Sequence of chain 2.A:
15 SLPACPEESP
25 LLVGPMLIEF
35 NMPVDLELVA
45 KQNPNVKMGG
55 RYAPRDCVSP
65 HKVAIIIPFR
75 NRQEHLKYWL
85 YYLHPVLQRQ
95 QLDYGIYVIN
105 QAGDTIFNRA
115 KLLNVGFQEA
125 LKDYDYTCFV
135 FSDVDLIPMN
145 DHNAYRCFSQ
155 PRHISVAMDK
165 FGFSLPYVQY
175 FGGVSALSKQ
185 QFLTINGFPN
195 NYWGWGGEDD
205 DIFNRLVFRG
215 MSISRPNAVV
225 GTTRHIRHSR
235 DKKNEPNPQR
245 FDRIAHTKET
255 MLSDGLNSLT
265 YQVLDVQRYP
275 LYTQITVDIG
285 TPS

This protein binds this small molecule.
Small molecule (SMILES): CC(=O)N[C@H]1[C@H](OC[C@H]2O[C@@H](O[C@H]3[C@H](O)[C@@H](O)[C@H](O)O[C@@H]3CO)[C@H](O)[C@@H](O)[C@H]2O)O[C@H](CO)[C@@H](O)[C@@H]1O

Binding-site contacts:
Ligand atom O4 contacts residue ARG244 of chain 2.A at 3.1 Å (salt-bridge).
Ligand atom O5 contacts residue TRP199 of chain 2.A at 3.9 Å.
Ligand atom C7 contacts residue GLY201 of chain 2.A at 3.5 Å.
Ligand atom O4 contacts residue GOL1 of chain 2.I at 3.3 Å.
Ligand atom O3 contacts residue ARG244 of chain 2.A at 3.5 Å (salt-bridge).
Ligand atom O4 contacts residue TRP199 of chain 2.A at 3.7 Å.
Ligand atom O3 contacts residue GLY201 of chain 2.A at 2.8 Å (h-bond).
Ligand atom N2 contacts residue GLY201 of chain 2.A at 3.6 Å (h-bond).
Ligand atom C3 contacts residue TYR171 of chain 2.A at 3.7 Å (hydrophobic).
Ligand atom C6 contacts residue PHE165 of chain 2.A at 3.5 Å (hydrophobic).
Ligand atom C8 contacts residue ASP204 of chain 2.A at 3.4 Å.
Ligand atom O3 contacts residue GOL1 of chain 2.I at 3.3 Å.
Ligand atom C1 contacts residue TYR171 of chain 2.A at 3.6 Å (hydrophobic).
Ligand atom O6 contacts residue TRP199 of chain 2.A at 3.8 Å.
Ligand atom C2 contacts residue ASP204 of chain 2.A at 3.8 Å.
Ligand atom O4 contacts residue TRP199 of chain 2.A at 3.8 Å.
Ligand atom O3 contacts residue PHE245 of chain 2.A at 3.6 Å.
Ligand atom C7 contacts residue ARG244 of chain 2.A at 3.8 Å.
Ligand atom O7 contacts residue GLY201 of chain 2.A at 3.9 Å.
Ligand atom O7 contacts residue TRP199 of chain 2.A at 3.8 Å.
Ligand atom N2 contacts residue ASP204 of chain 2.A at 2.8 Å (salt-bridge).
Ligand atom O4 contacts residue PHE245 of chain 2.A at 3.9 Å.
Ligand atom C4 contacts residue GOL1 of chain 2.I at 3.8 Å.
Ligand atom O2 contacts residue PHE165 of chain 2.A at 3.9 Å.
Ligand atom C4 contacts residue ASP203 of chain 2.A at 3.6 Å.
Ligand atom C3 contacts residue ASP204 of chain 2.A at 3.8 Å.
Ligand atom C5 contacts residue TYR171 of chain 2.A at 3.7 Å (hydrophobic).
Ligand atom O4 contacts residue ASP203 of chain 2.A at 2.6 Å (salt-bridge).
Ligand atom C3 contacts residue ASP203 of chain 2.A at 3.3 Å.
Ligand atom O3 contacts residue ASP203 of chain 2.A at 2.6 Å (salt-bridge).
Ligand atom O3 contacts residue TRP199 of chain 2.A at 3.7 Å.
Ligand atom C8 contacts residue GLY201 of chain 2.A at 3.6 Å.
Ligand atom O7 contacts residue ARG244 of chain 2.A at 2.8 Å (salt-bridge).
Ligand atom O4 contacts residue TYR174 of chain 2.A at 3.3 Å.
Ligand atom O6 contacts residue PHE165 of chain 2.A at 3.6 Å.
Ligand atom C6 contacts residue TYR174 of chain 2.A at 3.7 Å (hydrophobic).
Ligand atom C3 contacts residue TRP199 of chain 2.A at 3.9 Å (hydrophobic).
Ligand atom O3 contacts residue GLY200 of chain 2.A at 3.6 Å.
Ligand atom O2 contacts residue LYS164 of chain 2.A at 3.2 Å (salt-bridge).
Ligand atom C7 contacts residue ASP204 of chain 2.A at 3.6 Å.